This small molecule binds to this protein.
Small molecule (SMILES): CC(=O)N[C@@H]1[C@@H](O)[C@H](O)[C@@H](CO)O[C@H]1O

Binding-site contacts:
Ligand atom C4 contacts residue ASN346 of chain 1.A at 4.2 Å.
Ligand atom C1 contacts residue ASN346 of chain 1.A at 1.4 Å.
Ligand atom O6 contacts residue MET351 of chain 1.A at 3.5 Å.
Ligand atom C5 contacts residue ASN346 of chain 1.A at 3.7 Å.
Ligand atom C2 contacts residue ASN346 of chain 1.A at 2.5 Å.
Ligand atom C7 contacts residue ASN346 of chain 1.A at 3.4 Å.
Ligand atom C3 contacts residue ASN346 of chain 1.A at 3.8 Å.
Ligand atom C8 contacts residue ASN346 of chain 1.A at 3.5 Å.
Ligand atom O7 contacts residue ASN346 of chain 1.A at 4.3 Å.
Ligand atom N2 contacts residue ASN346 of chain 1.A at 2.9 Å (h-bond).
Ligand atom O5 contacts residue ASN346 of chain 1.A at 2.4 Å (h-bond).

Sequence of chain 1.A:
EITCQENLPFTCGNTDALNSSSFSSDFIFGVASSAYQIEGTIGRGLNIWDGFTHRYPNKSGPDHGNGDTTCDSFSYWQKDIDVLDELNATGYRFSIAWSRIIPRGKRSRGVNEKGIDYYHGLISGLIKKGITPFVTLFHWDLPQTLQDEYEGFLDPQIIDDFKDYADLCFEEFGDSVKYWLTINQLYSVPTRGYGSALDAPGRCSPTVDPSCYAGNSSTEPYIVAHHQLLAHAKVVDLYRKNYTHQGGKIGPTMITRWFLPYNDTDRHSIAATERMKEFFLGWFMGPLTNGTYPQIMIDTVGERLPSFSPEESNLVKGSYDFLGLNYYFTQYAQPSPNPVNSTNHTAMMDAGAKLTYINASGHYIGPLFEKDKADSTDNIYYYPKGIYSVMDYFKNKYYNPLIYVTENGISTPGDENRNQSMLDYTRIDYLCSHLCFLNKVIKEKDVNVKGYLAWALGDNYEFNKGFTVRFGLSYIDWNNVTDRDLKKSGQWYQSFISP